Binding-site contacts:
Ligand atom C21 contacts residue THR192 of chain 1.B at 3.7 Å.
Ligand atom O25 contacts residue LEU76 of chain 1.B at 3.6 Å.
Ligand atom C14 contacts residue LEU80 of chain 1.B at 3.7 Å (hydrophobic).
Ligand atom C23 contacts residue GLU191 of chain 1.B at 3.4 Å.
Ligand atom F35 contacts residue PHE186 of chain 1.B at 3.4 Å.
Ligand atom C17 contacts residue LEU80 of chain 1.B at 3.7 Å (hydrophobic).
Ligand atom C12 contacts residue ILE102 of chain 1.B at 3.8 Å (hydrophobic).
Ligand atom C02 contacts residue ALA87 of chain 1.B at 3.4 Å (hydrophobic).
Ligand atom C20 contacts residue LEU76 of chain 1.B at 3.7 Å (hydrophobic).
Ligand atom C23 contacts residue THR192 of chain 1.B at 3.8 Å.
Ligand atom O24 contacts residue GLU191 of chain 1.B at 3.1 Å (salt-bridge).
Ligand atom C21 contacts residue LEU76 of chain 1.B at 3.8 Å (hydrophobic).
Ligand atom C02 contacts residue VAL86 of chain 1.B at 3.8 Å (hydrophobic).
Ligand atom C20 contacts residue LEU190 of chain 1.B at 3.8 Å (hydrophobic).
Ligand atom C23 contacts residue LEU76 of chain 1.B at 3.7 Å (hydrophobic).
Ligand atom O15 contacts residue LEU80 of chain 1.B at 3.8 Å.
Ligand atom C28 contacts residue LEU76 of chain 1.B at 3.5 Å (hydrophobic).
Ligand atom N16 contacts residue LEU80 of chain 1.B at 3.6 Å.
Ligand atom C23 contacts residue LEU190 of chain 1.B at 3.4 Å (hydrophobic).
Ligand atom O33 contacts residue ILE41 of chain 1.B at 3.8 Å.
Ligand atom C03 contacts residue TRP106 of chain 1.B at 3.6 Å (hydrophobic).
Ligand atom C29 contacts residue LEU76 of chain 1.B at 3.7 Å (hydrophobic).
Ligand atom O24 contacts residue LEU76 of chain 1.B at 3.7 Å.
Ligand atom O25 contacts residue GLU191 of chain 1.B at 3.2 Å (salt-bridge).
Ligand atom O24 contacts residue LEU190 of chain 1.B at 2.9 Å (h-bond).
Ligand atom C22 contacts residue LEU80 of chain 1.B at 3.8 Å (hydrophobic).
Ligand atom F36 contacts residue THR47 of chain 1.B at 3.6 Å.
Ligand atom C01 contacts residue SER84 of chain 1.B at 3.9 Å.
Ligand atom C19 contacts residue LEU76 of chain 1.B at 3.7 Å (hydrophobic).
Ligand atom F35 contacts residue THR47 of chain 1.B at 3.7 Å.
Ligand atom O24 contacts residue SER188 of chain 1.B at 3.3 Å.
Ligand atom C10 contacts residue LEU107 of chain 1.B at 3.7 Å (hydrophobic).
Ligand atom O25 contacts residue THR192 of chain 1.B at 2.7 Å (h-bond).
Ligand atom C01 contacts residue ALA87 of chain 1.B at 3.8 Å (hydrophobic).
Ligand atom O24 contacts residue PRO189 of chain 1.B at 3.4 Å.
Ligand atom C21 contacts residue LEU190 of chain 1.B at 3.7 Å (hydrophobic).
Ligand atom F36 contacts residue ILE41 of chain 1.B at 3.5 Å.
Ligand atom O25 contacts residue LEU190 of chain 1.B at 3.8 Å.
Ligand atom F37 contacts residue PRO189 of chain 1.B at 3.6 Å.
Ligand atom F36 contacts residue LEU44 of chain 1.B at 3.6 Å.

Sequence of chain 1.B:
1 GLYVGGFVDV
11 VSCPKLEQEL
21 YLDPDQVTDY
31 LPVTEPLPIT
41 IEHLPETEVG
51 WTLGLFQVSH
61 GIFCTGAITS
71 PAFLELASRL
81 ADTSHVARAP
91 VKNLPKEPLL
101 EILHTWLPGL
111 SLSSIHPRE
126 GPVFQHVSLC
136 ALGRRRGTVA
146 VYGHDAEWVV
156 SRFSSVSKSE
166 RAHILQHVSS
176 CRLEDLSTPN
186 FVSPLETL

A protein and the small-molecule ligand that binds it are described below.
Small molecule (SMILES): O=C(O)c1ccc(NC(=O)c2cccc(CC3CCCCC3)n2)c(Nc2cccc(OC(F)(F)F)c2)c1